Binding-site contacts:
Ligand atom C20 contacts residue ASN242 of chain 1.A at 4.2 Å.
Ligand atom C7 contacts residue ASN242 of chain 1.A at 4.0 Å.
Ligand atom C8 contacts residue ASN242 of chain 1.A at 4.4 Å.
Ligand atom C19 contacts residue PHE249 of chain 1.A at 3.9 Å (hydrophobic).
Ligand atom C19 contacts residue SER197 of chain 1.A at 3.4 Å.
Ligand atom C19 contacts residue THR246 of chain 1.A at 4.2 Å.
Ligand atom C11 contacts residue PHE249 of chain 1.A at 4.0 Å (hydrophobic).
Ligand atom O4 contacts residue SER197 of chain 1.A at 3.9 Å.
Ligand atom C20 contacts residue ALA245 of chain 1.A at 4.1 Å (hydrophobic).
Ligand atom O6 contacts residue PHE249 of chain 1.A at 4.3 Å.
Ligand atom O3 contacts residue THR198 of chain 1.A at 4.0 Å.

Sequence of chain 1.A:
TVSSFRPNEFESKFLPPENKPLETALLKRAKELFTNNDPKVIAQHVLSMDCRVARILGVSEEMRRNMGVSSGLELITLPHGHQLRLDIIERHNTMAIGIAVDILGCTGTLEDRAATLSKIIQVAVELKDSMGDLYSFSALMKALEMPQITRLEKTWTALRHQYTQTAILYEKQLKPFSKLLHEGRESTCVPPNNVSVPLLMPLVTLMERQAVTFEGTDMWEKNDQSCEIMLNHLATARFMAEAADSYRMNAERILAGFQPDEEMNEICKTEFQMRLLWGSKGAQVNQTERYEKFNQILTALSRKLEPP

A small-molecule ligand and the protein it binds are described below.
Small molecule (SMILES): C[C@H](CO)OC[C@@H](C)OC[C@@H](C)OC[C@@H](C)OC[C@@H](C)OC[C@H](C)OC[C@@H](C)O